Binding-site contacts:
Ligand atom C5 contacts residue ASP497 of chain 44.A at 3.1 Å.
Ligand atom N6 contacts residue SER555 of chain 46.A at 3.1 Å.
Ligand atom O4' contacts residue GLN499 of chain 44.A at 3.0 Å (h-bond).
Ligand atom OP2 contacts residue VAL492 of chain 46.A at 2.5 Å (h-bond).
Ligand atom N6 contacts residue GLN410 of chain 46.A at 2.7 Å (h-bond).
Ligand atom C2 contacts residue ASP399 of chain 44.A at 3.1 Å.
Ligand atom O6 contacts residue ASP401 of chain 44.A at 2.7 Å (salt-bridge).
Ligand atom O3' contacts residue VAL492 of chain 46.A at 3.2 Å.
Ligand atom C2 contacts residue MET398 of chain 44.A at 2.7 Å (hydrophobic).
Ligand atom C5 contacts residue ASN491 of chain 46.A at 2.3 Å.
Ligand atom OP1 contacts residue PRO289 of chain 44.A at 3.2 Å.
Ligand atom N1 contacts residue PRO545 of chain 46.A at 3.2 Å.
Ligand atom C2 contacts residue ASP401 of chain 44.A at 3.1 Å.
Ligand atom C5 contacts residue ARG170 of chain 46.A at 2.4 Å.
Ligand atom N4 contacts residue ASN491 of chain 46.A at 2.7 Å (h-bond).
Ligand atom OP1 contacts residue GLY284 of chain 44.A at 3.0 Å.
Ligand atom N4 contacts residue DG2 of chain 44.B at 2.9 Å (h-bond).
Ligand atom N4 contacts residue ARG170 of chain 46.A at 0.6 Å (salt-bridge).
Ligand atom O2 contacts residue PRO171 of chain 46.A at 3.0 Å (h-bond).
Ligand atom N7 contacts residue THR498 of chain 44.A at 3.1 Å.
Ligand atom C6 contacts residue ASN491 of chain 46.A at 3.1 Å.
Ligand atom N3 contacts residue ARG170 of chain 46.A at 2.0 Å (salt-bridge).
Ligand atom O3' contacts residue PRO289 of chain 44.A at 3.1 Å.
Ligand atom N3 contacts residue DG2 of chain 44.B at 2.9 Å (h-bond).
Ligand atom N1 contacts residue MET398 of chain 44.A at 3.0 Å.
Ligand atom C4 contacts residue ASN491 of chain 46.A at 2.5 Å.
Ligand atom C4 contacts residue ARG170 of chain 46.A at 1.2 Å.
Ligand atom C4 contacts residue ASP497 of chain 44.A at 3.1 Å.
Ligand atom OP2 contacts residue ASN491 of chain 46.A at 2.9 Å.
Ligand atom O4' contacts residue THR558 of chain 46.A at 3.1 Å.
Ligand atom O2 contacts residue LYS559 of chain 46.A at 2.8 Å (salt-bridge).
Ligand atom N2 contacts residue SER403 of chain 44.A at 3.0 Å (h-bond).
Ligand atom OP2 contacts residue SER287 of chain 44.A at 2.9 Å.
Ligand atom N2 contacts residue ASP401 of chain 44.A at 2.8 Å (salt-bridge).
Ligand atom O2 contacts residue THR558 of chain 46.A at 2.7 Å (h-bond).
Ligand atom OP1 contacts residue PRO501 of chain 44.A at 3.1 Å.
Ligand atom N7 contacts residue GLN499 of chain 44.A at 2.8 Å (h-bond).
Ligand atom O3' contacts residue LYS178 of chain 46.A at 2.9 Å.
Ligand atom N1 contacts residue ASP401 of chain 44.A at 2.6 Å (salt-bridge).
Ligand atom O2 contacts residue DG2 of chain 44.B at 2.8 Å (h-bond).

Sequence of chain 46.A:
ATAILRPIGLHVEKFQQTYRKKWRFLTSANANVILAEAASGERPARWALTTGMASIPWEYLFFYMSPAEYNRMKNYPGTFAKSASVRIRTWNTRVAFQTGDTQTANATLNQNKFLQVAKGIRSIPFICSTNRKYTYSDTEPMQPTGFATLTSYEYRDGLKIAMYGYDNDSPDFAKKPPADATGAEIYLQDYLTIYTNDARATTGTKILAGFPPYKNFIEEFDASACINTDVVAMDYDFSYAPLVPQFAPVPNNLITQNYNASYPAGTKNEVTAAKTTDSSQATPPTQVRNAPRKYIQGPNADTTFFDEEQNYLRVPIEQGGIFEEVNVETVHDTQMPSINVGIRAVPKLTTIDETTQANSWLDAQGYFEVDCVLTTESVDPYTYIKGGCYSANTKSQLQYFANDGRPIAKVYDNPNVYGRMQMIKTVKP

Sequence of chain 44.A:
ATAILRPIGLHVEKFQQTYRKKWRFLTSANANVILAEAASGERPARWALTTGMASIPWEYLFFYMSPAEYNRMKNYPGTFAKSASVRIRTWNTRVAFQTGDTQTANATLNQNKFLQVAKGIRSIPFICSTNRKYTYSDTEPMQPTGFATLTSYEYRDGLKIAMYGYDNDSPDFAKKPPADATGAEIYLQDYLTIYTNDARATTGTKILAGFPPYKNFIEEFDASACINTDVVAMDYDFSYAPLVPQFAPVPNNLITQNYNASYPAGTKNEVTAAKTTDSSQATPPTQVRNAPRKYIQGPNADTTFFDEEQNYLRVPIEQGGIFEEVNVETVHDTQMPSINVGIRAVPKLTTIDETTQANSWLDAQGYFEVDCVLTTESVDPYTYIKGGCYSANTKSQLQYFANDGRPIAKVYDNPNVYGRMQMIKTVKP

The small molecule below binds the protein below.
Small molecule (SMILES): N=c1ccn([C@H]2C[C@H](O[P](=O)(O)OC[C@H]3O[C@@H](n4cnc5c(N)ncnc54)C[C@@H]3O[P](=O)(O)OC[C@H]3O[C@@H](n4cnc5c(N)ncnc54)C[C@@H]3O)[C@@H](CO[P](=O)(O)O[C@H]3C[C@H](n4ccc(N)nc4=O)O[C@@H]3CO[P](=O)(O)O[C@H]3C[C@H](n4cnc5c(=O)nc(N)[nH]c54)O[C@@H]3CO[P](=O)(O)O[C@H]3C[C@H](n4cnc5c(=O)nc(N)[nH]c54)O[C@@H]3CO[P](=O)(O)O[C@H]3C[C@H](n4cnc5c(N)ncnc54)O[C@@H]3CO[P](=O)(O)O[C@H]3C[C@H](n4ccc(N)nc4=O)O[C@@H]3COP(=O)=O)O2)c(=O)[nH]1